Binding-site contacts:
Ligand atom C7 contacts residue TRP357 of chain 1.A at 4.0 Å (hydrophobic).
Ligand atom C1 contacts residue TRP357 of chain 1.A at 3.7 Å (hydrophobic).
Ligand atom C7 contacts residue ASN65 of chain 1.A at 3.4 Å.
Ligand atom C3 contacts residue TRP357 of chain 1.A at 4.0 Å (hydrophobic).
Ligand atom C4 contacts residue TRP357 of chain 1.A at 4.4 Å (hydrophobic).
Ligand atom O4 contacts residue TRP357 of chain 1.A at 4.1 Å.
Ligand atom C2 contacts residue TRP357 of chain 1.A at 4.2 Å (hydrophobic).
Ligand atom C1 contacts residue ASN65 of chain 1.A at 1.4 Å.
Ligand atom O5 contacts residue TRP357 of chain 1.A at 4.4 Å.
Ligand atom C3 contacts residue ASN65 of chain 1.A at 3.8 Å.
Ligand atom C5 contacts residue TRP357 of chain 1.A at 3.9 Å (hydrophobic).
Ligand atom O5 contacts residue ASN65 of chain 1.A at 2.3 Å (h-bond).
Ligand atom N2 contacts residue TRP357 of chain 1.A at 3.5 Å (h-bond).
Ligand atom C4 contacts residue ASN65 of chain 1.A at 4.2 Å.
Ligand atom N2 contacts residue ASN65 of chain 1.A at 2.9 Å (h-bond).
Ligand atom C2 contacts residue ASN65 of chain 1.A at 2.4 Å.
Ligand atom C5 contacts residue ASN65 of chain 1.A at 3.6 Å.
Ligand atom O7 contacts residue ASN65 of chain 1.A at 3.5 Å (h-bond).
Ligand atom C8 contacts residue TRP357 of chain 1.A at 3.4 Å (hydrophobic).

This protein binds this small molecule.
Small molecule (SMILES): CC(=O)N[C@@H]1[C@@H](O)[C@H](O)[C@@H](CO)O[C@H]1O

Sequence of chain 1.A:
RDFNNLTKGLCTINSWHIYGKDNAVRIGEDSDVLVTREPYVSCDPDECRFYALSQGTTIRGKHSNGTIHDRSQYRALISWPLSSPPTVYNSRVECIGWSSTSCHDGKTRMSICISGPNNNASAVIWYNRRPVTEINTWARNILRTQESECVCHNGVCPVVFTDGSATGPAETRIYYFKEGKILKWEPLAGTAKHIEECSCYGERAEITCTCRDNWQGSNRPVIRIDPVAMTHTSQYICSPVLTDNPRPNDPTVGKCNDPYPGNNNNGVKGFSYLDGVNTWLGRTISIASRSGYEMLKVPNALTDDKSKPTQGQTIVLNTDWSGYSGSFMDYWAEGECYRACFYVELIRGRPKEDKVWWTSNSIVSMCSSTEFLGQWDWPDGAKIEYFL